Sequence of chain 1.A:
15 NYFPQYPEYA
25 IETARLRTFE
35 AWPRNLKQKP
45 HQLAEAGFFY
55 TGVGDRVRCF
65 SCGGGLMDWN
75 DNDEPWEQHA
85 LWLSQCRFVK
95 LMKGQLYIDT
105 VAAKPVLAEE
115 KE

Binding-site contacts:
Ligand atom O contacts residue GLY69 of chain 1.A at 2.9 Å (h-bond).
Ligand atom CD2 contacts residue LEU87 of chain 1.A at 3.6 Å (hydrophobic).
Ligand atom CB contacts residue GLY69 of chain 1.A at 3.5 Å.
Ligand atom CE2 contacts residue GLY69 of chain 1.A at 3.5 Å.
Ligand atom CG contacts residue ARG62 of chain 1.A at 3.5 Å.
Ligand atom CE2 contacts residue ARG62 of chain 1.A at 3.5 Å.
Ligand atom N contacts residue MET71 of chain 1.A at 2.9 Å (h-bond).
Ligand atom CD2 contacts residue GLY67 of chain 1.A at 3.1 Å.
Ligand atom CA contacts residue ASP72 of chain 1.A at 3.2 Å.
Ligand atom CE2 contacts residue ARG60 of chain 1.A at 3.6 Å.
Ligand atom CD2 contacts residue GLY69 of chain 1.A at 3.6 Å.
Ligand atom N contacts residue ASP72 of chain 1.A at 3.6 Å.
Ligand atom CE2 contacts residue VAL61 of chain 1.A at 3.5 Å (hydrophobic).
Ligand atom CZ contacts residue VAL61 of chain 1.A at 3.6 Å (hydrophobic).
Ligand atom CA contacts residue GLN82 of chain 1.A at 3.4 Å.
Ligand atom O contacts residue TRP86 of chain 1.A at 2.9 Å (h-bond).
Ligand atom O contacts residue GLU114 of chain 1.A at 3.6 Å (salt-bridge).
Ligand atom CG contacts residue ARG60 of chain 1.A at 3.5 Å.
Ligand atom CB contacts residue MET71 of chain 1.A at 3.5 Å (hydrophobic).
Ligand atom C contacts residue MET71 of chain 1.A at 3.5 Å (hydrophobic).
Ligand atom N contacts residue GLY69 of chain 1.A at 3.0 Å (h-bond).
Ligand atom CA contacts residue GLY69 of chain 1.A at 3.1 Å.
Ligand atom CE2 contacts residue GLY67 of chain 1.A at 3.2 Å.
Ligand atom N contacts residue ASP77 of chain 1.A at 2.6 Å (salt-bridge).
Ligand atom N contacts residue GLN82 of chain 1.A at 2.7 Å (h-bond).
Ligand atom C contacts residue GLY69 of chain 1.A at 3.5 Å.
Ligand atom CA contacts residue ASP77 of chain 1.A at 3.6 Å.
Ligand atom CD contacts residue TRP86 of chain 1.A at 3.6 Å (hydrophobic).
Ligand atom CB contacts residue ARG60 of chain 1.A at 3.6 Å.
Ligand atom CB contacts residue GLN82 of chain 1.A at 3.2 Å.
Ligand atom CB contacts residue MET71 of chain 1.A at 3.3 Å (hydrophobic).
Ligand atom O contacts residue MET71 of chain 1.A at 3.0 Å (h-bond).
Ligand atom CD2 contacts residue ARG62 of chain 1.A at 3.2 Å.
Ligand atom O contacts residue GLN82 of chain 1.A at 3.5 Å (h-bond).
Ligand atom CG contacts residue CYS66 of chain 1.A at 3.1 Å (hydrophobic).
Ligand atom CB contacts residue ARG62 of chain 1.A at 3.5 Å.
Ligand atom CB contacts residue ASP77 of chain 1.A at 3.6 Å.
Ligand atom O contacts residue GLY68 of chain 1.A at 3.5 Å.
Ligand atom CE2 contacts residue LEU70 of chain 1.A at 3.5 Å (hydrophobic).
Ligand atom CA contacts residue MET71 of chain 1.A at 3.2 Å (hydrophobic).

This small molecule binds to this protein.
Small molecule (SMILES): CC(C)C[C@H](NC(=O)[C@H](Cc1ccc(O)cc1)NC(=O)[C@H](Cc1ccccc1)NC(=O)[C@@H]1CCCN1C(=O)[C@@H](NC(=O)[C@H](C)N)C(C)C)C(=O)N1CCC[C@H]1C(=O)N[C@H](C=O)CCC(=O)O